Sequence of chain 1.D:
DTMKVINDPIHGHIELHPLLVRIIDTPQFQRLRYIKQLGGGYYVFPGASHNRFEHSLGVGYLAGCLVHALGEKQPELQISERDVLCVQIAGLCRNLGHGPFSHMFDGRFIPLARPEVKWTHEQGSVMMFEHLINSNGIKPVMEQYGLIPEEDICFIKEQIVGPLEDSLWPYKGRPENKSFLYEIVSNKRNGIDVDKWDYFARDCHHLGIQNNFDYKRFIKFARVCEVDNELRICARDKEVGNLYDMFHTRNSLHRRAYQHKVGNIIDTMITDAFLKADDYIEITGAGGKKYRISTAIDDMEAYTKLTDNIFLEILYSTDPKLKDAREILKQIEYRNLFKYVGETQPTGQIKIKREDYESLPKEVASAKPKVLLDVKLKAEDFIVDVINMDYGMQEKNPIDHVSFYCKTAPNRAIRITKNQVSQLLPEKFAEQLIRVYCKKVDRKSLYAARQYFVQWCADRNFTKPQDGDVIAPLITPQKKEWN

The small molecule below binds the protein below.
Small molecule (SMILES): Nc1nc2c(ncn2[C@H]2C[C@H](O)[C@@H](CO[P](=O)(O)O[P](=O)(O)OP(=O)(O)O)O2)c(=O)[nH]1

Sequence of chain 1.A:
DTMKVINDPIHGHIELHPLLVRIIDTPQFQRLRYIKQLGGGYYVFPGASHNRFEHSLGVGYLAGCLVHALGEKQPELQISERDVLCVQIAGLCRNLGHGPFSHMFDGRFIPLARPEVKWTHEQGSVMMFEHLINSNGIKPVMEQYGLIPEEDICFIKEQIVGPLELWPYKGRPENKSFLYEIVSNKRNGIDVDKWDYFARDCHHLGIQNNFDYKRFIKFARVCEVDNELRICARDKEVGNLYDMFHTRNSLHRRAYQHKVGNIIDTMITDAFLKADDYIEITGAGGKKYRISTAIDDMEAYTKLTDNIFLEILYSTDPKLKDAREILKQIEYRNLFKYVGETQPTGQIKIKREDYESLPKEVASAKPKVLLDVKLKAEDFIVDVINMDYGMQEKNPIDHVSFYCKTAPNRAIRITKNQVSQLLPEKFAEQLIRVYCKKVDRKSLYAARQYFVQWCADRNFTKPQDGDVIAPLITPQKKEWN

Sequence of chain 1.C:
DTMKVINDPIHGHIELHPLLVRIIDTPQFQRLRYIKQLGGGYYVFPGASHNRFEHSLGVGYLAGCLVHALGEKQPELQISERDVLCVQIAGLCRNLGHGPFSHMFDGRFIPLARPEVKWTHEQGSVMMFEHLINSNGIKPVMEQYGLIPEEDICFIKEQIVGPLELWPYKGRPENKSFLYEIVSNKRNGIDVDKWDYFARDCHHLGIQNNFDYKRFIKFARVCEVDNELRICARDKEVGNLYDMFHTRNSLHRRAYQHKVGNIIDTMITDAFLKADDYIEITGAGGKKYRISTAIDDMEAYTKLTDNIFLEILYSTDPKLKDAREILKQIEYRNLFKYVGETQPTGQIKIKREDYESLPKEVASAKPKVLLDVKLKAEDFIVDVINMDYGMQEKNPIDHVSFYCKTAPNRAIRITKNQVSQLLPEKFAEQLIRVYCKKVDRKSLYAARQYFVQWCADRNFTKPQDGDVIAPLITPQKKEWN

Binding-site contacts:
Ligand atom O1G contacts residue MG1 of chain 1.M at 1.8 Å.
Ligand atom C3' contacts residue VAL44 of chain 1.A at 3.2 Å (hydrophobic).
Ligand atom N2 contacts residue ILE213 of chain 1.A at 3.0 Å.
Ligand atom O1A contacts residue ARG221 of chain 1.C at 3.0 Å (salt-bridge).
Ligand atom C5 contacts residue ARG221 of chain 1.C at 3.4 Å.
Ligand atom C3' contacts residue GTP1 of chain 1.F at 3.5 Å.
Ligand atom PG contacts residue MG1 of chain 1.M at 3.1 Å.
Ligand atom O2G contacts residue ARG240 of chain 1.C at 3.0 Å (salt-bridge).
Ligand atom O6 contacts residue ASN246 of chain 1.C at 3.1 Å (h-bond).
Ligand atom C4' contacts residue ASN7 of chain 1.D at 3.5 Å.
Ligand atom O2B contacts residue GTP1 of chain 1.F at 2.8 Å (h-bond).
Ligand atom O2A contacts residue LYS242 of chain 1.C at 3.0 Å (salt-bridge).
Ligand atom O1G contacts residue GTP1 of chain 1.F at 2.7 Å (h-bond).
Ligand atom C2' contacts residue PHE45 of chain 1.A at 3.5 Å (hydrophobic).
Ligand atom O3' contacts residue VAL44 of chain 1.A at 2.7 Å (h-bond).
Ligand atom N1 contacts residue ILE213 of chain 1.A at 3.5 Å.
Ligand atom O2B contacts residue MG1 of chain 1.M at 2.0 Å.
Ligand atom O1B contacts residue LYS265 of chain 1.A at 2.6 Å (salt-bridge).
Ligand atom N9 contacts residue ARG221 of chain 1.C at 3.4 Å (salt-bridge).
Ligand atom O6 contacts residue ARG260 of chain 1.A at 3.0 Å.
Ligand atom O2G contacts residue LYS265 of chain 1.A at 3.4 Å (salt-bridge).
Ligand atom O1G contacts residue LYS411 of chain 1.C at 3.0 Å (salt-bridge).
Ligand atom N2 contacts residue HIS13 of chain 1.D at 3.5 Å.
Ligand atom C1' contacts residue PHE45 of chain 1.A at 3.5 Å (hydrophobic).
Ligand atom N2 contacts residue ASP218 of chain 1.C at 3.4 Å (salt-bridge).
Ligand atom O2A contacts residue HIS264 of chain 1.A at 2.7 Å (h-bond).
Ligand atom O1B contacts residue HIS264 of chain 1.A at 3.1 Å.
Ligand atom PB contacts residue MG1 of chain 1.M at 3.2 Å.
Ligand atom O3A contacts residue GTP1 of chain 1.F at 3.3 Å (h-bond).
Ligand atom O3G contacts residue ARG240 of chain 1.C at 2.9 Å (salt-bridge).
Ligand atom N7 contacts residue ARG221 of chain 1.C at 3.4 Å (salt-bridge).
Ligand atom PA contacts residue LYS242 of chain 1.C at 3.3 Å.
Ligand atom C4 contacts residue ARG221 of chain 1.C at 3.2 Å.
Ligand atom O4' contacts residue ARG221 of chain 1.C at 3.2 Å (salt-bridge).
Ligand atom N2 contacts residue ASN7 of chain 1.D at 3.4 Å (h-bond).
Ligand atom O1A contacts residue LYS242 of chain 1.C at 2.7 Å (salt-bridge).
Ligand atom O3' contacts residue ASN7 of chain 1.D at 2.9 Å (h-bond).
Ligand atom C2 contacts residue ILE213 of chain 1.A at 3.2 Å (hydrophobic).
Ligand atom O3B contacts residue LYS265 of chain 1.A at 3.2 Å (salt-bridge).
Ligand atom C5' contacts residue VAL5 of chain 1.D at 3.3 Å (hydrophobic).